The small molecule below binds the protein below.
Small molecule (SMILES): C/C1=C/C(=O)O[C@@H]2C[C@@H](CC[C@H](C)/C=C\CC1)O[C@@](O)([C@@H]1CSC(=O)N1)C2

Binding-site contacts:
Ligand atom S1 contacts residue ARG206 of chain 1.C at 3.5 Å.
Ligand atom O5 contacts residue LYS213 of chain 1.C at 3.7 Å.
Ligand atom C17 contacts residue GLU207 of chain 1.C at 3.8 Å.
Ligand atom C14 contacts residue ASP157 of chain 1.C at 3.2 Å.
Ligand atom S1 contacts residue GLU207 of chain 1.C at 3.6 Å (salt-bridge).
Ligand atom O1 contacts residue ATP1 of chain 1.O at 3.8 Å.
Ligand atom C9 contacts residue TYR69 of chain 1.C at 3.3 Å (hydrophobic).
Ligand atom C10 contacts residue TYR69 of chain 1.C at 3.4 Å (hydrophobic).
Ligand atom C18 contacts residue ARG210 of chain 1.C at 3.9 Å.
Ligand atom C6 contacts residue GLN59 of chain 1.C at 3.3 Å.
Ligand atom C18 contacts residue THR186 of chain 1.C at 3.5 Å.
Ligand atom O3 contacts residue TYR69 of chain 1.C at 2.9 Å (h-bond).
Ligand atom C8 contacts residue GLU207 of chain 1.C at 3.8 Å.
Ligand atom O1 contacts residue LEU16 of chain 1.C at 3.7 Å.
Ligand atom C12 contacts residue PRO32 of chain 1.C at 3.8 Å (hydrophobic).
Ligand atom C13 contacts residue GLY15 of chain 1.C at 3.6 Å.
Ligand atom O5 contacts residue GLY182 of chain 1.C at 3.8 Å.
Ligand atom O5 contacts residue THR186 of chain 1.C at 2.5 Å (h-bond).
Ligand atom O5 contacts residue ARG210 of chain 1.C at 3.4 Å.
Ligand atom C2 contacts residue ARG210 of chain 1.C at 3.7 Å.
Ligand atom C11 contacts residue TYR69 of chain 1.C at 3.8 Å (hydrophobic).
Ligand atom C10 contacts residue ILE34 of chain 1.C at 3.8 Å (hydrophobic).
Ligand atom C12 contacts residue GLY15 of chain 1.C at 3.0 Å.
Ligand atom C17 contacts residue ARG183 of chain 1.C at 3.8 Å.
Ligand atom C15 contacts residue ASP157 of chain 1.C at 3.9 Å.
Ligand atom C20 contacts residue GLU207 of chain 1.C at 3.9 Å.
Ligand atom C17 contacts residue TYR69 of chain 1.C at 3.6 Å (hydrophobic).
Ligand atom C10 contacts residue PRO32 of chain 1.C at 3.9 Å (hydrophobic).
Ligand atom C7 contacts residue GLN59 of chain 1.C at 3.4 Å.
Ligand atom C16 contacts residue TYR69 of chain 1.C at 3.9 Å (hydrophobic).
Ligand atom C16 contacts residue ASP157 of chain 1.C at 3.5 Å.
Ligand atom O4 contacts residue GLU207 of chain 1.C at 2.9 Å (salt-bridge).
Ligand atom C18 contacts residue ASP157 of chain 1.C at 3.8 Å.
Ligand atom C17 contacts residue ARG206 of chain 1.C at 3.5 Å.
Ligand atom C16 contacts residue ARG183 of chain 1.C at 3.6 Å.
Ligand atom O5 contacts residue ATP1 of chain 1.O at 3.9 Å.
Ligand atom O4 contacts residue ARG210 of chain 1.C at 3.3 Å.
Ligand atom C5 contacts residue GLU207 of chain 1.C at 3.6 Å.
Ligand atom O1 contacts residue ARG210 of chain 1.C at 3.8 Å.
Ligand atom N1 contacts residue ASP157 of chain 1.C at 2.8 Å (salt-bridge).

Sequence of chain 1.D:
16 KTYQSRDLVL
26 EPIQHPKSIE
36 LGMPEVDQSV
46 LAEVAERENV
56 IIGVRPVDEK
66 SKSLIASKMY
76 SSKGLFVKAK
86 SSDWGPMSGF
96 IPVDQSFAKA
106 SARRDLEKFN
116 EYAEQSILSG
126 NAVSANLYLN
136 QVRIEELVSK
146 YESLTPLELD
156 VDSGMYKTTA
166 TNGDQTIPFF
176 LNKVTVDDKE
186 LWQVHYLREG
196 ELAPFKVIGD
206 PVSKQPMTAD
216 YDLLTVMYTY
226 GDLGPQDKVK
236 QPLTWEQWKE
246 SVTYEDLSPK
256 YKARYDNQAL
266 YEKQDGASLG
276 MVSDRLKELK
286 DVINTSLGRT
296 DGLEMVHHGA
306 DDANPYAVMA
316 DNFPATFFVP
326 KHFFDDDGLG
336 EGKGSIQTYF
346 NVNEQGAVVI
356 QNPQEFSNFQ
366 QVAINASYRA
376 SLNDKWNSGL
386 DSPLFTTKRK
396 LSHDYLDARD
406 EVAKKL

Sequence of chain 1.C:
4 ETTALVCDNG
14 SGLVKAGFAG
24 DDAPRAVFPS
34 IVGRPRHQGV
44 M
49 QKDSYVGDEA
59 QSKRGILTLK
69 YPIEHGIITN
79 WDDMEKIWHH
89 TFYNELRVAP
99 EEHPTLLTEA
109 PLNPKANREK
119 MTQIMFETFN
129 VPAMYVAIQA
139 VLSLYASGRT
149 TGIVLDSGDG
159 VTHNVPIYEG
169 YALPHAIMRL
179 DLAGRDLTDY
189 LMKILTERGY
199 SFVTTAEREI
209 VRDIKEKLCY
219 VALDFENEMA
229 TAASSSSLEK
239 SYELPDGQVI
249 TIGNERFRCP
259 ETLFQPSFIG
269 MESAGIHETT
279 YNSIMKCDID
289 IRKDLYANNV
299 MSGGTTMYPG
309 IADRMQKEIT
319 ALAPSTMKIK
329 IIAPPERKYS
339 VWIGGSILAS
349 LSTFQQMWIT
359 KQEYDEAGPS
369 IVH